Binding-site contacts:
Ligand atom C15 contacts residue HIS381 of chain 1.A at 3.5 Å.
Ligand atom C2 contacts residue THR130 of chain 1.A at 3.4 Å.
Ligand atom C14 contacts residue PHE241 of chain 1.A at 3.5 Å (hydrophobic).
Ligand atom C21 contacts residue PHE384 of chain 1.A at 3.4 Å (hydrophobic).
Ligand atom C13 contacts residue PHE241 of chain 1.A at 3.8 Å (hydrophobic).
Ligand atom C30 contacts residue PHE236 of chain 1.A at 3.5 Å (hydrophobic).
Ligand atom C17 contacts residue HIS381 of chain 1.A at 3.7 Å.
Ligand atom C14 contacts residue PHE384 of chain 1.A at 3.4 Å (hydrophobic).
Ligand atom C1 contacts residue PHE236 of chain 1.A at 3.7 Å (hydrophobic).
Ligand atom C11 contacts residue LEU129 of chain 1.A at 3.7 Å (hydrophobic).
Ligand atom C4 contacts residue TYR140 of chain 1.A at 3.4 Å (hydrophobic).
Ligand atom C28 contacts residue OXY1 of chain 1.D at 3.9 Å.
Ligand atom O29 contacts residue GLY314 of chain 1.A at 3.6 Å.
Ligand atom C26 contacts residue PHE134 of chain 1.A at 3.8 Å (hydrophobic).
Ligand atom C9 contacts residue TYR126 of chain 1.A at 3.2 Å (hydrophobic).
Ligand atom C18 contacts residue THR507 of chain 1.A at 3.7 Å.
Ligand atom C26 contacts residue TYR140 of chain 1.A at 3.3 Å (hydrophobic).
Ligand atom C21 contacts residue SER382 of chain 1.A at 3.1 Å.
Ligand atom C18 contacts residue HIS381 of chain 1.A at 3.2 Å.
Ligand atom C27 contacts residue HEM1 of chain 1.B at 3.4 Å.
Ligand atom C22 contacts residue MET509 of chain 1.A at 3.4 Å (hydrophobic).
Ligand atom C8 contacts residue LEU380 of chain 1.A at 3.3 Å (hydrophobic).
Ligand atom C27 contacts residue TYR140 of chain 1.A at 3.5 Å (hydrophobic).
Ligand atom C18 contacts residue PHE506 of chain 1.A at 3.1 Å (hydrophobic).
Ligand atom C20 contacts residue SER508 of chain 1.A at 3.8 Å.
Ligand atom O29 contacts residue GLY310 of chain 1.A at 3.4 Å (h-bond).
Ligand atom C5 contacts residue TYR126 of chain 1.A at 3.4 Å (hydrophobic).
Ligand atom C28 contacts residue GLY314 of chain 1.A at 3.7 Å.
Ligand atom C11 contacts residue MET509 of chain 1.A at 3.5 Å (hydrophobic).
Ligand atom C2 contacts residue PHE236 of chain 1.A at 3.2 Å (hydrophobic).
Ligand atom C8 contacts residue LEU383 of chain 1.A at 3.4 Å (hydrophobic).
Ligand atom C16 contacts residue HIS381 of chain 1.A at 3.9 Å.
Ligand atom C22 contacts residue LEU380 of chain 1.A at 3.5 Å (hydrophobic).
Ligand atom C30 contacts residue PHE134 of chain 1.A at 3.8 Å (hydrophobic).
Ligand atom C20 contacts residue MET509 of chain 1.A at 2.9 Å (hydrophobic).
Ligand atom C18 contacts residue SER508 of chain 1.A at 3.1 Å.
Ligand atom C23 contacts residue PHE236 of chain 1.A at 3.8 Å (hydrophobic).
Ligand atom C11 contacts residue PHE241 of chain 1.A at 3.5 Å (hydrophobic).
Ligand atom C4 contacts residue TYR126 of chain 1.A at 3.8 Å (hydrophobic).
Ligand atom C31 contacts residue PHE236 of chain 1.A at 3.2 Å (hydrophobic).

This protein binds this small molecule.
Small molecule (SMILES): CC(C)=CCC[C@@H](C)[C@H]1CC[C@@]2(C)C3=C(CC[C@]12C)[C@@]1(C)CC[C@H](O)C(C)(C)[C@@H]1CC3

Sequence of chain 1.A:
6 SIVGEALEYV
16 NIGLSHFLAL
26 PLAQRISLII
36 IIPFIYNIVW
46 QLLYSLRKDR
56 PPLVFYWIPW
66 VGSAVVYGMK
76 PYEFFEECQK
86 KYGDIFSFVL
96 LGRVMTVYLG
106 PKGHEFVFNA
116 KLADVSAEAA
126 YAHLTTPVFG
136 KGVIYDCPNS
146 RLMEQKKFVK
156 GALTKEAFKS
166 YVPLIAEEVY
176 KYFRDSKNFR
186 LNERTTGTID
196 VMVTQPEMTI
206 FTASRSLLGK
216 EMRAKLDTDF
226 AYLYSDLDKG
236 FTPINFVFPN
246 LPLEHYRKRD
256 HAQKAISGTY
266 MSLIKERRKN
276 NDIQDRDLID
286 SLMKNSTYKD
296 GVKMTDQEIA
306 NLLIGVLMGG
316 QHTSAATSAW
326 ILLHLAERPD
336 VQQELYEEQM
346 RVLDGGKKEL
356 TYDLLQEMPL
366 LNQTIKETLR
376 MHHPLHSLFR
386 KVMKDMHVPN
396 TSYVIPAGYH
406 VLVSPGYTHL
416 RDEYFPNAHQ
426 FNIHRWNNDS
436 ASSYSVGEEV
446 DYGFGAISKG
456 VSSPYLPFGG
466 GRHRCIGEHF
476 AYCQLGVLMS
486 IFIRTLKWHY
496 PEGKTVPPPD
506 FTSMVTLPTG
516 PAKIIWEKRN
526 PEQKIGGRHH